Binding-site contacts:
Ligand atom O3P contacts residue SER211 of chain 1.A at 2.4 Å (h-bond).
Ligand atom O2 contacts residue HIS208 of chain 1.A at 3.2 Å (h-bond).
Ligand atom O3P contacts residue THR233 of chain 1.A at 3.2 Å (h-bond).
Ligand atom O4P contacts residue HIS180 of chain 1.A at 3.7 Å.
Ligand atom C1 contacts residue ZN1 of chain 1.D at 2.8 Å.
Ligand atom O2 contacts residue ASP82 of chain 1.A at 2.5 Å (salt-bridge).
Ligand atom C1 contacts residue GLY209 of chain 1.A at 3.7 Å.
Ligand atom O4P contacts residue ALA210 of chain 1.A at 3.6 Å (h-bond).
Ligand atom C1 contacts residue HIS180 of chain 1.A at 3.3 Å.
Ligand atom O2 contacts residue HIS83 of chain 1.A at 3.0 Å (h-bond).
Ligand atom O1P contacts residue GLY209 of chain 1.A at 3.3 Å.
Ligand atom O4P contacts residue SER211 of chain 1.A at 3.3 Å (h-bond).
Ligand atom N2 contacts residue ASN230 of chain 1.A at 3.8 Å.
Ligand atom O1 contacts residue HIS180 of chain 1.A at 3.1 Å.
Ligand atom P contacts residue SER211 of chain 1.A at 3.5 Å.
Ligand atom O1 contacts residue HIS208 of chain 1.A at 3.2 Å.
Ligand atom O2 contacts residue HIS180 of chain 1.A at 3.6 Å (h-bond).
Ligand atom O2P contacts residue GLY181 of chain 1.A at 3.4 Å (h-bond).
Ligand atom O4P contacts residue GLY181 of chain 1.A at 3.3 Å (h-bond).
Ligand atom C2 contacts residue ASN230 of chain 1.A at 3.4 Å.
Ligand atom O3P contacts residue ALA232 of chain 1.A at 2.8 Å (h-bond).
Ligand atom O4P contacts residue NA1 of chain 1.E at 2.3 Å (h-bond).
Ligand atom N2 contacts residue ZN1 of chain 1.D at 2.9 Å.
Ligand atom O1 contacts residue GLY209 of chain 1.A at 2.8 Å (h-bond).
Ligand atom P contacts residue GLY181 of chain 1.A at 3.8 Å.
Ligand atom O1 contacts residue ASN230 of chain 1.A at 3.5 Å.
Ligand atom O2 contacts residue ZN1 of chain 1.D at 2.0 Å.
Ligand atom O2 contacts residue ASN230 of chain 1.A at 3.3 Å (h-bond).
Ligand atom O1 contacts residue ZN1 of chain 1.D at 2.4 Å.
Ligand atom O2P contacts residue THR233 of chain 1.A at 2.5 Å (h-bond).
Ligand atom N2 contacts residue ASP82 of chain 1.A at 3.2 Å (salt-bridge).
Ligand atom C1 contacts residue ASN230 of chain 1.A at 3.5 Å.
Ligand atom N2 contacts residue ASN24 of chain 1.A at 3.7 Å.
Ligand atom P contacts residue NA1 of chain 1.E at 3.8 Å.
Ligand atom O3P contacts residue VAL231 of chain 1.A at 3.5 Å.
Ligand atom O4P contacts residue ALA179 of chain 1.A at 3.6 Å.
Ligand atom C2 contacts residue ALA232 of chain 1.A at 3.6 Å (hydrophobic).
Ligand atom P contacts residue THR233 of chain 1.A at 3.7 Å.
Ligand atom O1P contacts residue HIS180 of chain 1.A at 3.4 Å.
Ligand atom O4P contacts residue GLY209 of chain 1.A at 3.1 Å.

This small molecule binds to this protein.
Small molecule (SMILES): O=C(COP(=O)(O)O)NO

Sequence of chain 1.A:
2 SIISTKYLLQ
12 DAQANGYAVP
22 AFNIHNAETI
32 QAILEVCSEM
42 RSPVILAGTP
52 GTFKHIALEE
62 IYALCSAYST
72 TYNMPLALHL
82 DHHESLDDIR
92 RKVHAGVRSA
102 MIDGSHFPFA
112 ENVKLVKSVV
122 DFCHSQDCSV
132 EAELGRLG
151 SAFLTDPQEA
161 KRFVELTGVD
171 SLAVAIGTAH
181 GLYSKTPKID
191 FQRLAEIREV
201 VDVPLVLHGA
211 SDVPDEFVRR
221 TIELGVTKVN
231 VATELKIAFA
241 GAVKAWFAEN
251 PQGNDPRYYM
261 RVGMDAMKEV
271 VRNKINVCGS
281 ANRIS